A small-molecule ligand and the protein it binds are described below.
Small molecule (SMILES): CC(=O)N[C@@H]1[C@@H](O)[C@H](O)[C@@H](CO)O[C@H]1O

Binding-site contacts:
Ligand atom N2 contacts residue PHE342 of chain 1.B at 4.1 Å.
Ligand atom O7 contacts residue ASN343 of chain 1.B at 4.3 Å.
Ligand atom C7 contacts residue GLY339 of chain 1.B at 4.2 Å.
Ligand atom C8 contacts residue GLY339 of chain 1.B at 4.3 Å.
Ligand atom C2 contacts residue ASN343 of chain 1.B at 2.5 Å.
Ligand atom C8 contacts residue PHE342 of chain 1.B at 3.6 Å (hydrophobic).
Ligand atom C7 contacts residue PHE338 of chain 1.B at 4.5 Å (hydrophobic).
Ligand atom C8 contacts residue LEU368 of chain 1.B at 4.0 Å (hydrophobic).
Ligand atom C3 contacts residue ASN343 of chain 1.B at 3.9 Å.
Ligand atom C8 contacts residue PHE338 of chain 1.B at 3.7 Å (hydrophobic).
Ligand atom C1 contacts residue ASN343 of chain 1.B at 1.4 Å.
Ligand atom C7 contacts residue PHE342 of chain 1.B at 4.3 Å (hydrophobic).
Ligand atom C7 contacts residue ASN343 of chain 1.B at 4.1 Å.
Ligand atom C5 contacts residue ASN343 of chain 1.B at 3.6 Å.
Ligand atom N2 contacts residue ASN343 of chain 1.B at 3.0 Å (h-bond).
Ligand atom C4 contacts residue ASN343 of chain 1.B at 4.2 Å.
Ligand atom O6 contacts residue ASN343 of chain 1.B at 4.5 Å.
Ligand atom O5 contacts residue ASN343 of chain 1.B at 2.3 Å (h-bond).
Ligand atom O7 contacts residue GLY339 of chain 1.B at 4.1 Å.

Sequence of chain 1.B:
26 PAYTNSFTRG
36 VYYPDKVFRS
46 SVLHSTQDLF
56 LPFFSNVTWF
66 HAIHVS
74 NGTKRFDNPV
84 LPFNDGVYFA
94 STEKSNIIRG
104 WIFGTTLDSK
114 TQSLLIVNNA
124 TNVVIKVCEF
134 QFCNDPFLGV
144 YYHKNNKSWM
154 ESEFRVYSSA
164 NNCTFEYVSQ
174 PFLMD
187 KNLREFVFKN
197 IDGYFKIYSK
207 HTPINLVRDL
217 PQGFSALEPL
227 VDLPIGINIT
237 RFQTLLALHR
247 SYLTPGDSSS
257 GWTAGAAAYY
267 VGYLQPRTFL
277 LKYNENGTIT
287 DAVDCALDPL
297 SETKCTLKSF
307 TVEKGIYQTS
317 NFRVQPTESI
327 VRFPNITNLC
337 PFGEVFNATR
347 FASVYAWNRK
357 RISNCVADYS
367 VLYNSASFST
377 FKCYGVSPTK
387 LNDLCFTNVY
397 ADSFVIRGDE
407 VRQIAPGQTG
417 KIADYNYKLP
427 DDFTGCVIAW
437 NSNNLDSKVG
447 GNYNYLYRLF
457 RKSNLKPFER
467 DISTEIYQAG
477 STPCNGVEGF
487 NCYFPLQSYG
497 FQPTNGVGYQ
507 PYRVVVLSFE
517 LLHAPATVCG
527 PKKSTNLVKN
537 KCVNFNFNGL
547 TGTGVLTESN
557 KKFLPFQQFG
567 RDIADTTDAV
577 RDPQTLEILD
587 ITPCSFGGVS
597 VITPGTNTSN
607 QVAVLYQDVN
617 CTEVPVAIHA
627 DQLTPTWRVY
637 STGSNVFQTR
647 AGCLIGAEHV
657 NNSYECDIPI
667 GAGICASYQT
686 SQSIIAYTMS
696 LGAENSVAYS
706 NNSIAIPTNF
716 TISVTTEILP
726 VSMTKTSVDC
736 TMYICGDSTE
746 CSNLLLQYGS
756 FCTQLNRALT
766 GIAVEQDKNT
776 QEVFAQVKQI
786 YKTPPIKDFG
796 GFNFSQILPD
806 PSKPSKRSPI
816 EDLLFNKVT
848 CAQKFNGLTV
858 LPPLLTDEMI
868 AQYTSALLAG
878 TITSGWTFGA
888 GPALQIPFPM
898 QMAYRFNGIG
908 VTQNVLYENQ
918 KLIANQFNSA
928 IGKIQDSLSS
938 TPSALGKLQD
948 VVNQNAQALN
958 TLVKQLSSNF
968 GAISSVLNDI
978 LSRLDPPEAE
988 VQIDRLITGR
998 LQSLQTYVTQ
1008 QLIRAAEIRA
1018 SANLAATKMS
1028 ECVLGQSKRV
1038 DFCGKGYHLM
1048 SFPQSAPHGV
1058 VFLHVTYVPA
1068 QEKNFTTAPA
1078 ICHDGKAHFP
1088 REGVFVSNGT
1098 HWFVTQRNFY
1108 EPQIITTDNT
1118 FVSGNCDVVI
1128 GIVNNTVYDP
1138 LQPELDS